Sequence of chain 1.C:
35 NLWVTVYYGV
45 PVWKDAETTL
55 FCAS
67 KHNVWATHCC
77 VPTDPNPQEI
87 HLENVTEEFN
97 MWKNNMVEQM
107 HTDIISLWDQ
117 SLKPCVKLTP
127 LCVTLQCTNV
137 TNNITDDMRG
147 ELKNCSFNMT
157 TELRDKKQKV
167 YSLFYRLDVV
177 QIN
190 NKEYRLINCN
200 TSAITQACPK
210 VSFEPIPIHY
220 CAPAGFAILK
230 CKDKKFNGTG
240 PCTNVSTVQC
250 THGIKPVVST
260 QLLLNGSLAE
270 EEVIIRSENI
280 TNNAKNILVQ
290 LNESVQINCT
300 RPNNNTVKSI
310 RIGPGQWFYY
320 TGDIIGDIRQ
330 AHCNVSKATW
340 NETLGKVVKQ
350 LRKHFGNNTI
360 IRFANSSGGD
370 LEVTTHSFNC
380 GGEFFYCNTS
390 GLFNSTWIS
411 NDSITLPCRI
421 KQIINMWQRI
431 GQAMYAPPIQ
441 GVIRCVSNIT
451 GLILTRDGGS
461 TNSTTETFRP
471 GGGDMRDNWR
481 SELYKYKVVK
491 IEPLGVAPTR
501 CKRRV

Binding-site contacts:
Ligand atom C7 contacts residue LEU169 of chain 1.C at 4.3 Å (hydrophobic).
Ligand atom C8 contacts residue TYR167 of chain 1.C at 3.4 Å (hydrophobic).
Ligand atom C5 contacts residue ASN150 of chain 1.C at 3.8 Å.
Ligand atom C4 contacts residue ASN150 of chain 1.C at 4.3 Å.
Ligand atom O5 contacts residue TYR167 of chain 1.C at 4.2 Å.
Ligand atom N2 contacts residue ASN150 of chain 1.C at 2.9 Å (h-bond).
Ligand atom N2 contacts residue LEU169 of chain 1.C at 4.2 Å.
Ligand atom C3 contacts residue ASN150 of chain 1.C at 3.9 Å.
Ligand atom C7 contacts residue ASN150 of chain 1.C at 3.4 Å.
Ligand atom C5 contacts residue TYR167 of chain 1.C at 3.9 Å (hydrophobic).
Ligand atom O7 contacts residue ASN150 of chain 1.C at 3.6 Å (h-bond).
Ligand atom C8 contacts residue VAL136 of chain 1.C at 4.1 Å (hydrophobic).
Ligand atom C1 contacts residue ASN150 of chain 1.C at 1.5 Å.
Ligand atom O5 contacts residue ASN150 of chain 1.C at 2.5 Å (h-bond).
Ligand atom C8 contacts residue LEU169 of chain 1.C at 3.8 Å (hydrophobic).
Ligand atom C2 contacts residue ASN150 of chain 1.C at 2.5 Å.
Ligand atom C6 contacts residue TYR167 of chain 1.C at 3.5 Å (hydrophobic).

This small molecule binds to this protein.
Small molecule (SMILES): CC(=O)N[C@H]1[C@H](O[C@H]2[C@H](O)[C@@H](NC(C)=O)CO[C@@H]2CO)O[C@H](CO)[C@@H](O)[C@@H]1O